Sequence of chain 1.A:
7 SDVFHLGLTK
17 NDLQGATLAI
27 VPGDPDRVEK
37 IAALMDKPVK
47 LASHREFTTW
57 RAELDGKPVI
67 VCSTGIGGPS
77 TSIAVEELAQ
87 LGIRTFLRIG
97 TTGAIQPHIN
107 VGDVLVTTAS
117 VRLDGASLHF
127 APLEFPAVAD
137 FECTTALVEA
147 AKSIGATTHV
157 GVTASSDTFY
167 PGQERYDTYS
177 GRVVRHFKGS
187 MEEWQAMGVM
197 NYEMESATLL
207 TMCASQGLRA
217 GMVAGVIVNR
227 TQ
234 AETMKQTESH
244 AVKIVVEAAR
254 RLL

Binding-site contacts:
Ligand atom CAP contacts residue PHE10 of chain 1.A at 3.8 Å (hydrophobic).
Ligand atom CAK contacts residue ARG171 of chain 1.B at 3.4 Å.
Ligand atom OAC contacts residue ARG51 of chain 1.A at 3.7 Å.
Ligand atom OAA contacts residue GLN169 of chain 1.B at 3.5 Å (h-bond).
Ligand atom CBA contacts residue GLN169 of chain 1.B at 3.6 Å.
Ligand atom CBA contacts residue GLY99 of chain 1.B at 3.8 Å.
Ligand atom CAH contacts residue PRO232 of chain 1.B at 3.8 Å (hydrophobic).
Ligand atom CAN contacts residue HIS11 of chain 1.A at 3.6 Å.
Ligand atom CAX contacts residue PHE165 of chain 1.B at 3.8 Å (hydrophobic).
Ligand atom OAC contacts residue PHE165 of chain 1.B at 3.8 Å.
Ligand atom OAB contacts residue TYR198 of chain 1.B at 3.7 Å.
Ligand atom CAR contacts residue THR97 of chain 1.B at 3.4 Å.
Ligand atom OAD contacts residue THR98 of chain 1.B at 3.8 Å.
Ligand atom CBA contacts residue ARG171 of chain 1.B at 3.8 Å.
Ligand atom CAZ contacts residue GLY99 of chain 1.B at 3.7 Å.
Ligand atom CAL contacts residue PHE165 of chain 1.B at 3.7 Å (hydrophobic).
Ligand atom CAH contacts residue PHE165 of chain 1.B at 3.8 Å (hydrophobic).
Ligand atom CBA contacts residue PHE165 of chain 1.B at 3.7 Å (hydrophobic).
Ligand atom CBB contacts residue GLN169 of chain 1.B at 3.7 Å.
Ligand atom NAS contacts residue PHE165 of chain 1.B at 3.7 Å.
Ligand atom CAK contacts residue PRO232 of chain 1.B at 3.8 Å (hydrophobic).
Ligand atom CAO contacts residue MET200 of chain 1.B at 3.8 Å (hydrophobic).
Ligand atom OAB contacts residue GLN169 of chain 1.B at 2.9 Å (h-bond).
Ligand atom CAH contacts residue GLU230 of chain 1.B at 3.4 Å.
Ligand atom NAS contacts residue GLN169 of chain 1.B at 2.8 Å (h-bond).
Ligand atom CAM contacts residue ILE223 of chain 1.B at 3.9 Å (hydrophobic).
Ligand atom NAS contacts residue TYR198 of chain 1.B at 3.7 Å.
Ligand atom OAB contacts residue MET200 of chain 1.B at 3.5 Å.
Ligand atom CAQ contacts residue ILE223 of chain 1.B at 3.8 Å (hydrophobic).
Ligand atom CBB contacts residue PHE165 of chain 1.B at 3.9 Å (hydrophobic).
Ligand atom CAI contacts residue PHE10 of chain 1.A at 3.5 Å (hydrophobic).
Ligand atom CAH contacts residue ARG171 of chain 1.B at 3.8 Å.
Ligand atom OAD contacts residue THR97 of chain 1.B at 2.9 Å (h-bond).
Ligand atom OAB contacts residue GLU199 of chain 1.B at 3.4 Å.
Ligand atom CAQ contacts residue VAL224 of chain 1.B at 3.9 Å (hydrophobic).
Ligand atom CBB contacts residue TYR198 of chain 1.B at 3.6 Å (hydrophobic).
Ligand atom OAA contacts residue ARG171 of chain 1.B at 2.8 Å (salt-bridge).
Ligand atom CAJ contacts residue MET237 of chain 1.B at 3.8 Å (hydrophobic).
Ligand atom OAC contacts residue HIS11 of chain 1.A at 2.7 Å (h-bond).
Ligand atom CAN contacts residue ARG51 of chain 1.A at 3.7 Å.

The protein below binds the small molecule below.
Small molecule (SMILES): O=c1[nH]c(=O)n(COCCO)c(O)c1Cc1cccc(OCc2ccccc2)c1

Sequence of chain 1.B:
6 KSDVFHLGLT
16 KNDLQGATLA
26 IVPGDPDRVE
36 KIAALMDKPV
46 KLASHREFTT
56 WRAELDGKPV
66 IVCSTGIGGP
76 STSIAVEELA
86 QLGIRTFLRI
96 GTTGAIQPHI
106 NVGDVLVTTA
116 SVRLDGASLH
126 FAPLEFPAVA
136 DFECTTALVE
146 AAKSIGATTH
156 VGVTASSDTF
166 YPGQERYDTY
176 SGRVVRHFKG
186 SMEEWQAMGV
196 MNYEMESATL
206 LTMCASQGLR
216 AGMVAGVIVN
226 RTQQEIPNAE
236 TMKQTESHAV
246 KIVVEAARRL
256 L